Sequence of chain 23.E:
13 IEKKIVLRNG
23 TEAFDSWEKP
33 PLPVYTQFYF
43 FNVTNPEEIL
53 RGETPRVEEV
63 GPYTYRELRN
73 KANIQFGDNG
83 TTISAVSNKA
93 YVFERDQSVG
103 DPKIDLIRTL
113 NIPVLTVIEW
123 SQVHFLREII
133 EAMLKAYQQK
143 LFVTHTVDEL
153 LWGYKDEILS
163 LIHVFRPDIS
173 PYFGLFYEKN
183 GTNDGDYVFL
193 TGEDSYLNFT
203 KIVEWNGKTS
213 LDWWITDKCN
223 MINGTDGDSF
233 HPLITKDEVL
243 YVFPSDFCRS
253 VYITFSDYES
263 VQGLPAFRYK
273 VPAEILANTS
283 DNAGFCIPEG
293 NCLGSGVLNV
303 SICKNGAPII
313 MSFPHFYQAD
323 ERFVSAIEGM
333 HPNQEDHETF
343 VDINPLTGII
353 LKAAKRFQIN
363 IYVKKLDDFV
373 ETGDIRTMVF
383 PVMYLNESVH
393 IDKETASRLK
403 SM

This small molecule binds to this protein.
Small molecule (SMILES): CC(=O)N[C@@H]1[C@@H](O)[C@H](O)[C@@H](CO)O[C@H]1O

Binding-site contacts:
Ligand atom C6 contacts residue ASN21 of chain 23.E at 3.3 Å.
Ligand atom C3 contacts residue ASN21 of chain 23.E at 3.7 Å.
Ligand atom N2 contacts residue ASN21 of chain 23.E at 3.3 Å (h-bond).
Ligand atom C4 contacts residue ASN21 of chain 23.E at 3.8 Å.
Ligand atom C2 contacts residue ASN21 of chain 23.E at 2.5 Å.
Ligand atom O6 contacts residue ASN21 of chain 23.E at 4.3 Å.
Ligand atom O5 contacts residue ASN21 of chain 23.E at 2.5 Å (h-bond).
Ligand atom C5 contacts residue ASN21 of chain 23.E at 3.3 Å.
Ligand atom C7 contacts residue ASN21 of chain 23.E at 4.0 Å.
Ligand atom C1 contacts residue ASN21 of chain 23.E at 1.4 Å.
Ligand atom O7 contacts residue ASN21 of chain 23.E at 4.0 Å.